Sequence of chain 1.I:
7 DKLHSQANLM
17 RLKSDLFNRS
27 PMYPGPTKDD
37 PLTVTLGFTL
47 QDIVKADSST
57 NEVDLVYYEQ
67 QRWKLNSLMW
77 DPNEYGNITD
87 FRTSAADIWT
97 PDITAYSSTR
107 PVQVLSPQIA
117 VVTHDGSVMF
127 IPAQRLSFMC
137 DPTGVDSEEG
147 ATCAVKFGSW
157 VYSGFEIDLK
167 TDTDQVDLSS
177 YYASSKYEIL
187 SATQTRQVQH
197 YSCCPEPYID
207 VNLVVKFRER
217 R

Binding-site contacts:
Ligand atom C80 contacts residue TYR204 of chain 1.I at 3.3 Å (hydrophobic).
Ligand atom C10 contacts residue TRP156 of chain 1.I at 3.7 Å (hydrophobic).
Ligand atom C64 contacts residue ILE127 of chain 1.H at 3.8 Å (hydrophobic).
Ligand atom C9 contacts residue TYR102 of chain 1.I at 3.6 Å (hydrophobic).
Ligand atom O66 contacts residue ASP173 of chain 1.H at 3.8 Å.
Ligand atom C10 contacts residue TYR64 of chain 1.H at 3.9 Å (hydrophobic).
Ligand atom C67 contacts residue THR45 of chain 1.H at 3.4 Å.
Ligand atom C38 contacts residue VAL157 of chain 1.I at 3.8 Å (hydrophobic).
Ligand atom C35 contacts residue ILE127 of chain 1.H at 3.9 Å (hydrophobic).
Ligand atom C8 contacts residue TYR64 of chain 1.H at 3.8 Å (hydrophobic).
Ligand atom C37 contacts residue ILE127 of chain 1.H at 3.8 Å (hydrophobic).
Ligand atom C53 contacts residue ARG88 of chain 1.H at 3.7 Å.
Ligand atom C2 contacts residue SER176 of chain 1.H at 3.6 Å.
Ligand atom N31 contacts residue TRP156 of chain 1.I at 3.0 Å (h-bond).
Ligand atom C30 contacts residue SER155 of chain 1.I at 3.2 Å.
Ligand atom C6 contacts residue TYR204 of chain 1.I at 3.6 Å (hydrophobic).
Ligand atom C23 contacts residue TYR204 of chain 1.I at 3.7 Å (hydrophobic).
Ligand atom O52 contacts residue TYR204 of chain 1.I at 2.6 Å (h-bond).
Ligand atom C60 contacts residue TYR204 of chain 1.I at 3.7 Å (hydrophobic).
Ligand atom C36 contacts residue TRP156 of chain 1.I at 3.8 Å (hydrophobic).
Ligand atom C9 contacts residue TYR64 of chain 1.H at 3.7 Å (hydrophobic).
Ligand atom C30 contacts residue TYR102 of chain 1.I at 3.5 Å (hydrophobic).
Ligand atom C38 contacts residue TRP156 of chain 1.I at 3.7 Å (hydrophobic).
Ligand atom C51 contacts residue TYR204 of chain 1.I at 3.8 Å (hydrophobic).
Ligand atom C6 contacts residue TRP156 of chain 1.I at 3.8 Å (hydrophobic).
Ligand atom O66 contacts residue THR45 of chain 1.H at 3.8 Å.
Ligand atom C49 contacts residue VAL157 of chain 1.I at 3.7 Å (hydrophobic).
Ligand atom C34 contacts residue TRP156 of chain 1.I at 3.4 Å (hydrophobic).
Ligand atom C22 contacts residue TYR204 of chain 1.I at 3.9 Å (hydrophobic).
Ligand atom C81 contacts residue TYR197 of chain 1.I at 4.0 Å (hydrophobic).
Ligand atom C36 contacts residue ILE127 of chain 1.H at 3.6 Å (hydrophobic).
Ligand atom C67 contacts residue GLN66 of chain 1.H at 3.8 Å.
Ligand atom C30 contacts residue TRP156 of chain 1.I at 3.2 Å (hydrophobic).
Ligand atom C50 contacts residue VAL157 of chain 1.I at 3.4 Å (hydrophobic).
Ligand atom C35 contacts residue TRP156 of chain 1.I at 3.5 Å (hydrophobic).
Ligand atom C22 contacts residue TYR197 of chain 1.I at 3.5 Å (hydrophobic).
Ligand atom C33 contacts residue TRP156 of chain 1.I at 3.7 Å (hydrophobic).
Ligand atom C13 contacts residue TYR197 of chain 1.I at 4.0 Å (hydrophobic).
Ligand atom C13 contacts residue TYR64 of chain 1.H at 3.8 Å (hydrophobic).
Ligand atom O44 contacts residue TYR204 of chain 1.I at 3.3 Å (h-bond).

Sequence of chain 1.H:
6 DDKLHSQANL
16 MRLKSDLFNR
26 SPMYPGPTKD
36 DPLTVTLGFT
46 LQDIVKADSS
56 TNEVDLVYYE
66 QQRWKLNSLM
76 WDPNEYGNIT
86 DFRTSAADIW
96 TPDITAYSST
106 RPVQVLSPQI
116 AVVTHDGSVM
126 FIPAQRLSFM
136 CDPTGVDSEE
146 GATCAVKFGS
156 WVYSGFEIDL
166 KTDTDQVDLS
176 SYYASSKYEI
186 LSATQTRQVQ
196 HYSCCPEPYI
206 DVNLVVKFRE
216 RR

The small molecule below binds the protein below.
Small molecule (SMILES): C=CC1=C[C@@H]2[C@@H]3O[C@]4(C[C@H]5CCC[C@@]6(CC[C@@]7(O[C@@H](CC[C@@]7(C)O)C/C(C)=C/CCC7=NC[C@H](C)[C@@H](C)C[C@@]72CC1)O6)O5)C[C@@H](C)[C@@H](O)[C@H]3O4